Sequence of chain 2.A:
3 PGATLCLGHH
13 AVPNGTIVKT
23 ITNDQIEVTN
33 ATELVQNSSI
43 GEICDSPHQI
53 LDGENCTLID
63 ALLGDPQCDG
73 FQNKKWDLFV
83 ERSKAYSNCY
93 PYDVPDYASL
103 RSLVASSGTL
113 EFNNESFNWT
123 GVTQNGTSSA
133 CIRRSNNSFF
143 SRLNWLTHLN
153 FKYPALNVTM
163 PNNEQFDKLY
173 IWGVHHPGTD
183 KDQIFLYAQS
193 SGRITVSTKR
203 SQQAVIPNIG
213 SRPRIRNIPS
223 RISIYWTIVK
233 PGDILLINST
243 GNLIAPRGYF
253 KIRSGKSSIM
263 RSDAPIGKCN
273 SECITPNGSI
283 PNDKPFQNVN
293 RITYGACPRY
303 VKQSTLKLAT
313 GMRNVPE

Binding-site contacts:
Ligand atom C8 contacts residue ARG216 of chain 1.A at 3.8 Å.
Ligand atom C7 contacts residue ARG216 of chain 1.A at 3.4 Å.
Ligand atom O7 contacts residue ASN159 of chain 2.A at 4.1 Å.
Ligand atom O5 contacts residue ARG216 of chain 1.A at 3.6 Å (salt-bridge).
Ligand atom C8 contacts residue NAG2 of chain 2.I at 3.7 Å.
Ligand atom C7 contacts residue NAG2 of chain 2.I at 4.2 Å.
Ligand atom C3 contacts residue ARG216 of chain 1.A at 4.1 Å.
Ligand atom C6 contacts residue THR161 of chain 2.A at 4.1 Å.
Ligand atom O3 contacts residue ARG216 of chain 1.A at 3.8 Å.
Ligand atom O5 contacts residue ASN159 of chain 2.A at 2.4 Å (h-bond).
Ligand atom N2 contacts residue ASN159 of chain 2.A at 2.9 Å (h-bond).
Ligand atom O7 contacts residue PRO215 of chain 1.A at 3.4 Å.
Ligand atom O7 contacts residue ARG214 of chain 1.A at 3.8 Å.
Ligand atom C8 contacts residue ILE236 of chain 2.A at 3.7 Å (hydrophobic).
Ligand atom C6 contacts residue ASN219 of chain 1.A at 3.8 Å.
Ligand atom C8 contacts residue NAG1 of chain 2.I at 3.8 Å.
Ligand atom C2 contacts residue ASN159 of chain 2.A at 2.5 Å.
Ligand atom C1 contacts residue ASN159 of chain 2.A at 1.4 Å.
Ligand atom O7 contacts residue NAG2 of chain 2.I at 3.9 Å.
Ligand atom N2 contacts residue SER213 of chain 1.A at 2.9 Å (h-bond).
Ligand atom C8 contacts residue PRO215 of chain 1.A at 3.6 Å (hydrophobic).
Ligand atom C7 contacts residue NAG1 of chain 2.I at 4.2 Å.
Ligand atom C5 contacts residue ASN159 of chain 2.A at 3.6 Å.
Ligand atom C7 contacts residue PRO215 of chain 1.A at 3.9 Å (hydrophobic).
Ligand atom C4 contacts residue ARG216 of chain 1.A at 4.0 Å.
Ligand atom O5 contacts residue LEU238 of chain 2.A at 4.2 Å.
Ligand atom O6 contacts residue THR161 of chain 2.A at 3.6 Å.
Ligand atom C5 contacts residue LEU238 of chain 2.A at 4.1 Å (hydrophobic).
Ligand atom C3 contacts residue ASN159 of chain 2.A at 3.8 Å.
Ligand atom O7 contacts residue ARG216 of chain 1.A at 2.4 Å (salt-bridge).
Ligand atom C8 contacts residue THR181 of chain 1.A at 3.8 Å.
Ligand atom O6 contacts residue ARG216 of chain 1.A at 3.4 Å (salt-bridge).
Ligand atom O6 contacts residue ASN219 of chain 1.A at 4.1 Å.
Ligand atom C8 contacts residue SER213 of chain 1.A at 3.0 Å.
Ligand atom C2 contacts residue SER213 of chain 1.A at 4.1 Å.
Ligand atom C7 contacts residue ASN159 of chain 2.A at 3.7 Å.
Ligand atom C5 contacts residue ASN219 of chain 1.A at 3.6 Å.
Ligand atom C2 contacts residue ARG216 of chain 1.A at 3.9 Å.
Ligand atom C4 contacts residue ASN159 of chain 2.A at 4.2 Å.
Ligand atom C7 contacts residue SER213 of chain 1.A at 3.4 Å.

The small molecule below binds the protein below.
Small molecule (SMILES): CC(=O)N[C@H]1[C@H](O[C@H]2[C@H](O)[C@@H](NC(C)=O)CO[C@@H]2CO)O[C@H](CO)[C@@H](O[C@@H]2O[C@H](CO)[C@@H](O)[C@H](O)[C@@H]2O)[C@@H]1O

Sequence of chain 1.A:
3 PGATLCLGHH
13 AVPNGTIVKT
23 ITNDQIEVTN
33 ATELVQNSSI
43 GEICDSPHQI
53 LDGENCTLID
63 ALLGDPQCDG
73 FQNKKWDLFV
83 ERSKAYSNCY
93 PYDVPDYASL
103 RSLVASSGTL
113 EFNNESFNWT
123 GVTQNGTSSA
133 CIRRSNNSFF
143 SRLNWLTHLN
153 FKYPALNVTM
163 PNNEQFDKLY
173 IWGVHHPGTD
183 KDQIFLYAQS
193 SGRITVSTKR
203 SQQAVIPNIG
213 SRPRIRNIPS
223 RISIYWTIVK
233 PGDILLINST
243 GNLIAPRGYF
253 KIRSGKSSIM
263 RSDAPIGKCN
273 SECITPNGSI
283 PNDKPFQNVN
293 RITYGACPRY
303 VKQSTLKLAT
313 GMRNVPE